The protein below binds the small molecule below.
Small molecule (SMILES): CC(=O)N[C@@H]1[C@@H](O)[C@H](O)[C@@H](CO)O[C@H]1O

Sequence of chain 1.A:
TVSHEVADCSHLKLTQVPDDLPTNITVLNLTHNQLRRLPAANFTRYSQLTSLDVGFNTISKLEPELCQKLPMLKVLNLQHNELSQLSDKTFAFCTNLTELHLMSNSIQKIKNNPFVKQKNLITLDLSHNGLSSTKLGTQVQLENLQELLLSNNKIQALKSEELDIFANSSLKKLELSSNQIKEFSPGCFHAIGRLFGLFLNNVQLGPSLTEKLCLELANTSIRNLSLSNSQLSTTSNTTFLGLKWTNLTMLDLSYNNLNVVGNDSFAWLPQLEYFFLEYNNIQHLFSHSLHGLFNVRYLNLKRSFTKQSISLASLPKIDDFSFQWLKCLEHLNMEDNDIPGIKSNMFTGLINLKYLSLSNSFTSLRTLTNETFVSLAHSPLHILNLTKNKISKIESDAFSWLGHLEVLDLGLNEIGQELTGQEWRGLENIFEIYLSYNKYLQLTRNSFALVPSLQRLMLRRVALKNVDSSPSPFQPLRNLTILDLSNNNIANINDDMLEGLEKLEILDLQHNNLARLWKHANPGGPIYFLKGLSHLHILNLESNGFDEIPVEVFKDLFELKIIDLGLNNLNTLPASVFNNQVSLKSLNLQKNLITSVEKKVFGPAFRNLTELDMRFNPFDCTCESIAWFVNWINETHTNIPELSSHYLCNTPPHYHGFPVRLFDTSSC

Binding-site contacts:
Ligand atom C2 contacts residue ASN259 of chain 1.A at 2.4 Å.
Ligand atom C1 contacts residue ASN259 of chain 1.A at 1.4 Å.
Ligand atom O5 contacts residue ASN259 of chain 1.A at 2.4 Å (h-bond).
Ligand atom C7 contacts residue ASN259 of chain 1.A at 3.4 Å.
Ligand atom N2 contacts residue ASN259 of chain 1.A at 2.8 Å (h-bond).
Ligand atom C7 contacts residue TRP257 of chain 1.A at 4.3 Å (hydrophobic).
Ligand atom O7 contacts residue THR232 of chain 1.A at 3.6 Å.
Ligand atom C4 contacts residue ASN259 of chain 1.A at 4.2 Å.
Ligand atom C5 contacts residue ASN259 of chain 1.A at 3.7 Å.
Ligand atom C8 contacts residue TRP257 of chain 1.A at 3.2 Å (hydrophobic).
Ligand atom C3 contacts residue ASN259 of chain 1.A at 3.8 Å.
Ligand atom O7 contacts residue ASN259 of chain 1.A at 3.3 Å (h-bond).